Binding-site contacts:
Ligand atom C2 contacts residue HIS203 of chain 1.B at 4.3 Å.
Ligand atom C2 contacts residue GLU152 of chain 1.B at 4.0 Å.
Ligand atom N2 contacts residue ASN179 of chain 1.B at 2.9 Å (h-bond).
Ligand atom C8 contacts residue GLU152 of chain 1.B at 3.9 Å.
Ligand atom C5 contacts residue ASN179 of chain 1.B at 3.7 Å.
Ligand atom C5 contacts residue HIS203 of chain 1.B at 4.4 Å.
Ligand atom C7 contacts residue ASN179 of chain 1.B at 4.2 Å.
Ligand atom N2 contacts residue GLU152 of chain 1.B at 3.0 Å (salt-bridge).
Ligand atom C7 contacts residue HIS153 of chain 1.B at 3.8 Å.
Ligand atom C1 contacts residue ASN179 of chain 1.B at 1.5 Å.
Ligand atom O6 contacts residue ASN179 of chain 1.B at 3.7 Å.
Ligand atom C1 contacts residue GLU152 of chain 1.B at 3.7 Å.
Ligand atom C6 contacts residue HIS203 of chain 1.B at 4.4 Å.
Ligand atom O5 contacts residue ASN179 of chain 1.B at 2.4 Å (h-bond).
Ligand atom C7 contacts residue GLU152 of chain 1.B at 3.8 Å.
Ligand atom C4 contacts residue HIS203 of chain 1.B at 4.2 Å.
Ligand atom O6 contacts residue HIS203 of chain 1.B at 4.0 Å.
Ligand atom C1 contacts residue HIS203 of chain 1.B at 4.5 Å.
Ligand atom C8 contacts residue HIS153 of chain 1.B at 4.3 Å.
Ligand atom O5 contacts residue HIS203 of chain 1.B at 3.8 Å.
Ligand atom C3 contacts residue ASN179 of chain 1.B at 3.8 Å.
Ligand atom C6 contacts residue ASN179 of chain 1.B at 4.5 Å.
Ligand atom O7 contacts residue HIS153 of chain 1.B at 3.0 Å (h-bond).
Ligand atom C2 contacts residue ASN179 of chain 1.B at 2.5 Å.
Ligand atom C4 contacts residue ASN179 of chain 1.B at 4.2 Å.

A protein and the small-molecule ligand that binds it are described below.
Small molecule (SMILES): CC(=O)N[C@@H]1[C@@H](O)[C@H](O)[C@@H](CO)O[C@H]1O

Sequence of chain 1.B:
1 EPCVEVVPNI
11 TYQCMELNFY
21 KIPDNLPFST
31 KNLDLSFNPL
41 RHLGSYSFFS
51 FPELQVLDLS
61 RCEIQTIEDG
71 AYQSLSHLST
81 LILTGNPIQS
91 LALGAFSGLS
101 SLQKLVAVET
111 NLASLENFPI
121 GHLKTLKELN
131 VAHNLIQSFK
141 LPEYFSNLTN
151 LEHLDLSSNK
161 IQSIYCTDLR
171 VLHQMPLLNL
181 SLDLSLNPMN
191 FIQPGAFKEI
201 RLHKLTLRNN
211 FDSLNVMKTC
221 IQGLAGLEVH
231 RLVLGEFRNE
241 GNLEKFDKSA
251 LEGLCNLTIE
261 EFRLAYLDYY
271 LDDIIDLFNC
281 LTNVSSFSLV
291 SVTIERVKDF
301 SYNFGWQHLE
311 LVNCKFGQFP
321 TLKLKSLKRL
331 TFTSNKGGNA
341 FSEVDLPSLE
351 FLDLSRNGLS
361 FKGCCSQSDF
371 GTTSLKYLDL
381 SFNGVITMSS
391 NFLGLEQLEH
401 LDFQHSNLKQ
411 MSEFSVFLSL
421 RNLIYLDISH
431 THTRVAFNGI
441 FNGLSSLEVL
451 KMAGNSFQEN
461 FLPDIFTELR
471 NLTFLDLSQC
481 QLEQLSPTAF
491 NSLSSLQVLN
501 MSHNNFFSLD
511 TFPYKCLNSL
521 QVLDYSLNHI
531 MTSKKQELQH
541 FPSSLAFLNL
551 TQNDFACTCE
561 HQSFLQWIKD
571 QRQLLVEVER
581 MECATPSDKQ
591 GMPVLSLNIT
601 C